Binding-site contacts:
Ligand atom O3P contacts residue GLY181 of chain 4.B at 3.4 Å.
Ligand atom O3P contacts residue GLY219 of chain 4.B at 3.0 Å (h-bond).
Ligand atom O3' contacts residue MET238 of chain 4.B at 3.6 Å (h-bond).
Ligand atom O2' contacts residue ASP217 of chain 4.B at 2.6 Å (salt-bridge).
Ligand atom C4' contacts residue ASP217 of chain 4.B at 3.6 Å.
Ligand atom O6 contacts residue GLY268 of chain 4.B at 2.5 Å (h-bond).
Ligand atom O6 contacts residue GLY295 of chain 4.B at 3.6 Å.
Ligand atom O3' contacts residue ASP217 of chain 4.B at 2.4 Å (salt-bridge).
Ligand atom N7 contacts residue ILE183 of chain 4.B at 3.7 Å.
Ligand atom O1P contacts residue SER241 of chain 4.B at 3.5 Å (h-bond).
Ligand atom N3 contacts residue NAJ1 of chain 4.G at 2.9 Å.
Ligand atom O6 contacts residue MET267 of chain 4.B at 3.4 Å (h-bond).
Ligand atom C5 contacts residue NAJ1 of chain 4.G at 3.6 Å.
Ligand atom C6 contacts residue GLY268 of chain 4.B at 3.5 Å.
Ligand atom O5' contacts residue GLY181 of chain 4.B at 3.4 Å.
Ligand atom C2 contacts residue NAJ1 of chain 4.G at 2.9 Å.
Ligand atom O1P contacts residue GLY240 of chain 4.B at 2.8 Å (h-bond).
Ligand atom C8 contacts residue MET54 of chain 4.B at 3.5 Å (hydrophobic).
Ligand atom N1 contacts residue CYS184 of chain 4.B at 3.6 Å.
Ligand atom O6 contacts residue GLU294 of chain 4.B at 3.6 Å.
Ligand atom O2P contacts residue SER241 of chain 4.B at 2.9 Å (h-bond).
Ligand atom N7 contacts residue GLY266 of chain 4.B at 3.4 Å.
Ligand atom N7 contacts residue MET267 of chain 4.B at 2.9 Å (h-bond).
Ligand atom N1 contacts residue GLU294 of chain 4.B at 2.8 Å (salt-bridge).
Ligand atom C6 contacts residue GLU294 of chain 4.B at 3.6 Å.
Ligand atom C3' contacts residue ASP217 of chain 4.B at 3.5 Å.
Ligand atom C4 contacts residue NAJ1 of chain 4.G at 3.3 Å.
Ligand atom C2 contacts residue GLU294 of chain 4.B at 3.5 Å.
Ligand atom O2P contacts residue SER182 of chain 4.B at 2.6 Å (h-bond).
Ligand atom C2 contacts residue CYS184 of chain 4.B at 2.8 Å (hydrophobic).
Ligand atom C5' contacts residue TYR264 of chain 4.B at 3.5 Å (hydrophobic).
Ligand atom O6 contacts residue GLY266 of chain 4.B at 3.5 Å.
Ligand atom N3 contacts residue CYS184 of chain 4.B at 3.3 Å (h-bond).
Ligand atom O2' contacts residue NAJ1 of chain 4.G at 3.7 Å.
Ligand atom C6 contacts residue NAJ1 of chain 4.G at 3.6 Å.
Ligand atom O2P contacts residue TYR264 of chain 4.B at 2.5 Å (h-bond).
Ligand atom N1 contacts residue NAJ1 of chain 4.G at 3.2 Å.
Ligand atom O3P contacts residue SER182 of chain 4.B at 2.7 Å (h-bond).
Ligand atom P contacts residue SER182 of chain 4.B at 3.6 Å.
Ligand atom O3' contacts residue ALA52 of chain 4.B at 3.5 Å.

Sequence of chain 4.B:
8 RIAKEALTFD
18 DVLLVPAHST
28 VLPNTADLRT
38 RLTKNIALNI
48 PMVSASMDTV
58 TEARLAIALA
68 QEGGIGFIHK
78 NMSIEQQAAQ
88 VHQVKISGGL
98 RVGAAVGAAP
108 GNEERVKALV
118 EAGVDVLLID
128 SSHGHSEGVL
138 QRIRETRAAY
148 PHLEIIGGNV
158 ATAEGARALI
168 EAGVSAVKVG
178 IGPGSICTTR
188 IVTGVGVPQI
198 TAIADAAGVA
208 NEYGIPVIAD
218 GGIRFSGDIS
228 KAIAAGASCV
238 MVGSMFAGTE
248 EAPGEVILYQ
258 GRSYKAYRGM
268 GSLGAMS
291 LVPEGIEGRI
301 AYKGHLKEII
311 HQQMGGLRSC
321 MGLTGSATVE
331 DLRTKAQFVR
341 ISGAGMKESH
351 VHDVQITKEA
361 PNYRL

This protein binds this small molecule.
Small molecule (SMILES): O=c1[nH]cnc2c1ncn2[C@@H]1O[C@H](COP(=O)(O)O)[C@@H](O)[C@H]1O